This small molecule binds to this protein.
Small molecule (SMILES): CC(=O)N[C@@H]1[C@@H](O)[C@H](O)[C@@H](CO)O[C@H]1O

Binding-site contacts:
Ligand atom O5 contacts residue LEU492 of chain 2.A at 4.5 Å.
Ligand atom O6 contacts residue LEU492 of chain 2.A at 2.6 Å (h-bond).
Ligand atom N2 contacts residue LEU478 of chain 2.A at 3.9 Å.
Ligand atom O7 contacts residue SER477 of chain 2.A at 3.8 Å.
Ligand atom O6 contacts residue SER494 of chain 2.A at 3.4 Å (h-bond).
Ligand atom N2 contacts residue ASN475 of chain 2.A at 3.1 Å (h-bond).
Ligand atom C2 contacts residue ASN475 of chain 2.A at 2.6 Å.
Ligand atom C6 contacts residue PRO493 of chain 2.A at 3.9 Å (hydrophobic).
Ligand atom C8 contacts residue LEU478 of chain 2.A at 4.3 Å (hydrophobic).
Ligand atom C7 contacts residue SER477 of chain 2.A at 3.5 Å.
Ligand atom C5 contacts residue ASN475 of chain 2.A at 3.4 Å.
Ligand atom C6 contacts residue ASN475 of chain 2.A at 4.4 Å.
Ligand atom C3 contacts residue ASN475 of chain 2.A at 3.9 Å.
Ligand atom C6 contacts residue LEU492 of chain 2.A at 3.9 Å (hydrophobic).
Ligand atom N2 contacts residue SER477 of chain 2.A at 4.0 Å.
Ligand atom O6 contacts residue PRO493 of chain 2.A at 3.4 Å.
Ligand atom C7 contacts residue ASN475 of chain 2.A at 3.9 Å.
Ligand atom C1 contacts residue ASN475 of chain 2.A at 1.4 Å.
Ligand atom C8 contacts residue SER477 of chain 2.A at 3.4 Å.
Ligand atom O4 contacts residue SER494 of chain 2.A at 4.0 Å.
Ligand atom C5 contacts residue SER494 of chain 2.A at 4.4 Å.
Ligand atom C6 contacts residue SER494 of chain 2.A at 3.3 Å.
Ligand atom O5 contacts residue ASN475 of chain 2.A at 2.1 Å (h-bond).
Ligand atom C1 contacts residue LEU478 of chain 2.A at 3.6 Å (hydrophobic).
Ligand atom C4 contacts residue ASN475 of chain 2.A at 4.1 Å.
Ligand atom O7 contacts residue ASN475 of chain 2.A at 4.3 Å.

Sequence of chain 2.A:
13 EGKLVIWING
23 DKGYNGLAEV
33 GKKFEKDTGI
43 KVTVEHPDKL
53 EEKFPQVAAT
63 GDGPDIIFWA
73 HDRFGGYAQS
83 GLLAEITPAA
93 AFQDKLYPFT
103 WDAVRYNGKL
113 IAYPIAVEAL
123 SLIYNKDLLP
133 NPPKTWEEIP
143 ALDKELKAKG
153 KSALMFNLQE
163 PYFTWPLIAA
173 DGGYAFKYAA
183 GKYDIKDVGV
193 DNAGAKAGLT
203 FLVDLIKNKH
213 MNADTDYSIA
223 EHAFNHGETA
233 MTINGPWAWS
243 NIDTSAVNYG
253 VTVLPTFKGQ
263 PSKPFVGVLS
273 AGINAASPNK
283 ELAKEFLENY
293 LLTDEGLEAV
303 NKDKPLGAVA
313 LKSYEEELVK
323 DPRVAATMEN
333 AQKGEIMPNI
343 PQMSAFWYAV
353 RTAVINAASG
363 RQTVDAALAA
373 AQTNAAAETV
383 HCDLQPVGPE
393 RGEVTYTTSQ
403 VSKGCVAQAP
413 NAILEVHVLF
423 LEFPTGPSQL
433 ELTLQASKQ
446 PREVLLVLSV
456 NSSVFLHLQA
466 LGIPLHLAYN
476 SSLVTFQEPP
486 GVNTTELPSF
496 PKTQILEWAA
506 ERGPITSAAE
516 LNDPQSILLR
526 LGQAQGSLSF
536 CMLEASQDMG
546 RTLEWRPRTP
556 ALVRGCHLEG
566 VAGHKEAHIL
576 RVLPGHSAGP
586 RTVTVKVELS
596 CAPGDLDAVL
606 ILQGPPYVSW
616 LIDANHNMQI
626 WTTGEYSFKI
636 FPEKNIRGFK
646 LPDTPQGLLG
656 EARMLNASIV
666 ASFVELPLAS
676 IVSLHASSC